This small molecule binds to this protein.
Small molecule (SMILES): CCS(=O)(=O)O

Sequence of chain 1.A:
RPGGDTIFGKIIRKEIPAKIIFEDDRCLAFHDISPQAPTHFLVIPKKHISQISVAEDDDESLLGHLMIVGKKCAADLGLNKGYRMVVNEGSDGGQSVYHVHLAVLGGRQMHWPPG

Binding-site contacts:
Ligand atom S contacts residue THR19 of chain 1.A at 4.3 Å.
Ligand atom O1 contacts residue THR19 of chain 1.A at 3.3 Å.
Ligand atom O1 contacts residue ILE20 of chain 1.A at 3.0 Å (h-bond).
Ligand atom O3 contacts residue THR19 of chain 1.A at 4.2 Å.
Ligand atom O3 contacts residue ILE20 of chain 1.A at 4.2 Å.
Ligand atom O3 contacts residue ASP18 of chain 1.A at 4.4 Å.
Ligand atom O1 contacts residue VAL110 of chain 1.A at 3.9 Å.
Ligand atom S contacts residue ILE20 of chain 1.A at 4.1 Å.